A small-molecule ligand and the protein it binds are described below.
Small molecule (SMILES): CC1(C)CC=C(C#Cc2ccccc2)c2cc(/C=C/c3ccc(C(=O)O)cc3)ccc21

Sequence of chain 1.B:
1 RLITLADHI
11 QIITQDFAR

Binding-site contacts:
Ligand atom CAS contacts residue PHE131 of chain 1.A at 3.4 Å (hydrophobic).
Ligand atom CAL contacts residue ILE81 of chain 1.A at 3.6 Å (hydrophobic).
Ligand atom CAO contacts residue ILE118 of chain 1.A at 3.7 Å (hydrophobic).
Ligand atom CAP contacts residue PHE131 of chain 1.A at 3.8 Å (hydrophobic).
Ligand atom CAB contacts residue PHE147 of chain 1.A at 3.9 Å (hydrophobic).
Ligand atom CAK contacts residue SER74 of chain 1.A at 3.8 Å.
Ligand atom CAL contacts residue SER77 of chain 1.A at 3.6 Å.
Ligand atom CAQ contacts residue PHE147 of chain 1.A at 3.6 Å (hydrophobic).
Ligand atom CAG contacts residue SER77 of chain 1.A at 3.5 Å.
Ligand atom CAJ contacts residue HIS8 of chain 1.B at 3.5 Å.
Ligand atom CAO contacts residue LEU114 of chain 1.A at 3.4 Å (hydrophobic).
Ligand atom CBB contacts residue CYS80 of chain 1.A at 3.8 Å (hydrophobic).
Ligand atom CAW contacts residue SER132 of chain 1.A at 3.4 Å.
Ligand atom OAD contacts residue PHE131 of chain 1.A at 3.6 Å.
Ligand atom CAU contacts residue PHE73 of chain 1.A at 3.5 Å (hydrophobic).
Ligand atom CAN contacts residue ILE9 of chain 1.B at 3.8 Å (hydrophobic).
Ligand atom CAT contacts residue PHE147 of chain 1.A at 3.6 Å (hydrophobic).
Ligand atom CAR contacts residue CYS80 of chain 1.A at 3.6 Å (hydrophobic).
Ligand atom CAE contacts residue PHE73 of chain 1.A at 3.5 Å (hydrophobic).
Ligand atom CAT contacts residue ILE115 of chain 1.A at 3.8 Å (hydrophobic).
Ligand atom CAP contacts residue SER77 of chain 1.A at 3.4 Å.
Ligand atom OAC contacts residue SER132 of chain 1.A at 2.6 Å (h-bond).
Ligand atom CAN contacts residue SER77 of chain 1.A at 3.4 Å.
Ligand atom CAY contacts residue LEU5 of chain 1.B at 3.7 Å (hydrophobic).
Ligand atom CBC contacts residue PHE73 of chain 1.A at 3.8 Å (hydrophobic).
Ligand atom CAF contacts residue LEU5 of chain 1.B at 3.8 Å (hydrophobic).
Ligand atom CAS contacts residue LEU76 of chain 1.A at 3.7 Å (hydrophobic).
Ligand atom OAC contacts residue ARG121 of chain 1.A at 3.3 Å (salt-bridge).
Ligand atom OAD contacts residue SER132 of chain 1.A at 2.9 Å (h-bond).
Ligand atom CAF contacts residue PHE73 of chain 1.A at 3.6 Å (hydrophobic).
Ligand atom CAY contacts residue SER77 of chain 1.A at 3.6 Å.
Ligand atom CAN contacts residue LEU5 of chain 1.B at 3.7 Å (hydrophobic).
Ligand atom CAH contacts residue LEU114 of chain 1.A at 3.6 Å (hydrophobic).
Ligand atom CAQ contacts residue ILE115 of chain 1.A at 3.8 Å (hydrophobic).
Ligand atom OAC contacts residue PHE44 of chain 1.A at 3.3 Å.
Ligand atom CAM contacts residue TRP70 of chain 1.A at 3.7 Å (hydrophobic).
Ligand atom CAJ contacts residue THR78 of chain 1.A at 3.7 Å.
Ligand atom CAL contacts residue ILE9 of chain 1.B at 3.8 Å (hydrophobic).
Ligand atom CAI contacts residue LEU5 of chain 1.B at 3.5 Å (hydrophobic).
Ligand atom CAG contacts residue LEU114 of chain 1.A at 3.8 Å (hydrophobic).

Sequence of chain 1.A:
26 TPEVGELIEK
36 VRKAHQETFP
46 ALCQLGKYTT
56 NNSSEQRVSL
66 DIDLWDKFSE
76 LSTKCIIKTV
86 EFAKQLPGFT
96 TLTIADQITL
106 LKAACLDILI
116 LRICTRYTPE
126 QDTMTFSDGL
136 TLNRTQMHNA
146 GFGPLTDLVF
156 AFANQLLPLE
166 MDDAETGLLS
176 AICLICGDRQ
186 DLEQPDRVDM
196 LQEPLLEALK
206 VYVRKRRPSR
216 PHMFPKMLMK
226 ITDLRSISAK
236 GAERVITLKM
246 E